Sequence of chain 1.A:
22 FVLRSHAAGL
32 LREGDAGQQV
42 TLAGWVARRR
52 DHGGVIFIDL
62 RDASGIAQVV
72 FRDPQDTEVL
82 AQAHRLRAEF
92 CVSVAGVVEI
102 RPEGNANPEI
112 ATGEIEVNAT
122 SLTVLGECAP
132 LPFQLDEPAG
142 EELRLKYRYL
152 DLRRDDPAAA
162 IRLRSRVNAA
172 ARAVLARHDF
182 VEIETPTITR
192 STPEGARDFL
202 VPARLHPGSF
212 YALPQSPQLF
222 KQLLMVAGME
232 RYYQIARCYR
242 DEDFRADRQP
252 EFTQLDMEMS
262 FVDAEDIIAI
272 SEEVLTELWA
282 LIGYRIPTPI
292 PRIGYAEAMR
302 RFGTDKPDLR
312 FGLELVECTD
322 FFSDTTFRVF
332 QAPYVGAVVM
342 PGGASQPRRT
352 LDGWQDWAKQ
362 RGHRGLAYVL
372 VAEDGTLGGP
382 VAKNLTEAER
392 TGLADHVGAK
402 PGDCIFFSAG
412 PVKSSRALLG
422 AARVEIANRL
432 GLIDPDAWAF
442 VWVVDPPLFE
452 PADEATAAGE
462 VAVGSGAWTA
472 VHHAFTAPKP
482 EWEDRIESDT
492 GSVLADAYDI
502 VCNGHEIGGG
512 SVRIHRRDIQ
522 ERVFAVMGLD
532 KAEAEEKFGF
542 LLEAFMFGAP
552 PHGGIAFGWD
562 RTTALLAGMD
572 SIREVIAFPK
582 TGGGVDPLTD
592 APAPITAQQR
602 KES

The protein below binds the small molecule below.
Small molecule (SMILES): N[C@@H](CCCC[NH3+])C(=O)O

Binding-site contacts:
Ligand atom N contacts residue ARG25 of chain 1.A at 4.2 Å.
Ligand atom CB contacts residue ARG25 of chain 1.A at 3.6 Å.
Ligand atom NZ contacts residue ARG25 of chain 1.A at 4.0 Å.
Ligand atom CE contacts residue ARG25 of chain 1.A at 3.4 Å.
Ligand atom O contacts residue ARG25 of chain 1.A at 4.2 Å.
Ligand atom CG contacts residue SER26 of chain 1.A at 3.8 Å.
Ligand atom CA contacts residue ARG25 of chain 1.A at 4.5 Å.
Ligand atom CG contacts residue ARG25 of chain 1.A at 4.2 Å.